Sequence of chain 1.B:
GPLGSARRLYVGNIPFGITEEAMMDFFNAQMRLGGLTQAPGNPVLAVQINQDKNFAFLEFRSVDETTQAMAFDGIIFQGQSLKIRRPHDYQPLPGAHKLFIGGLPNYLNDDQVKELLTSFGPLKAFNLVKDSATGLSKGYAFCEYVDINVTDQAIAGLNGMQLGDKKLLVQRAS

Binding-site contacts:
Ligand atom N1 contacts residue LYS53 of chain 1.A at 3.3 Å (salt-bridge).
Ligand atom O4 contacts residue GLN171 of chain 1.B at 2.9 Å (h-bond).
Ligand atom C2 contacts residue LYS53 of chain 1.A at 3.0 Å.
Ligand atom O4' contacts residue GLN48 of chain 1.A at 3.4 Å (h-bond).
Ligand atom O2 contacts residue ARG8 of chain 1.A at 3.1 Å (salt-bridge).
Ligand atom O4 contacts residue ARG85 of chain 1.A at 3.2 Å.
Ligand atom OP2 contacts residue TYR10 of chain 1.A at 2.8 Å (h-bond).
Ligand atom O4' contacts residue PHE57 of chain 1.A at 3.3 Å.
Ligand atom O4 contacts residue LYS166 of chain 1.B at 3.4 Å.
Ligand atom O4 contacts residue ASP89 of chain 1.A at 3.0 Å (salt-bridge).
Ligand atom C1' contacts residue PHE57 of chain 1.A at 3.4 Å (hydrophobic).
Ligand atom OP2 contacts residue SER132 of chain 1.B at 2.9 Å (h-bond).
Ligand atom N3 contacts residue LYS167 of chain 1.B at 3.0 Å (salt-bridge).
Ligand atom O4' contacts residue TYR10 of chain 1.A at 3.4 Å.
Ligand atom O2 contacts residue ASN127 of chain 1.B at 3.0 Å (h-bond).
Ligand atom O4 contacts residue PRO87 of chain 1.A at 3.4 Å.
Ligand atom N3 contacts residue SO41 of chain 1.I at 3.2 Å (h-bond).
Ligand atom C6 contacts residue TYR10 of chain 1.A at 3.5 Å (hydrophobic).
Ligand atom O4 contacts residue GLY102 of chain 1.B at 3.4 Å.
Ligand atom OP1 contacts residue LYS83 of chain 1.A at 2.8 Å (salt-bridge).
Ligand atom OP2 contacts residue LYS138 of chain 1.B at 2.7 Å (salt-bridge).
Ligand atom C4 contacts residue ARG8 of chain 1.A at 3.4 Å.
Ligand atom N3 contacts residue ARG86 of chain 1.A at 3.2 Å (salt-bridge).
Ligand atom O4 contacts residue ARG8 of chain 1.A at 3.3 Å.
Ligand atom N3 contacts residue ALA173 of chain 1.B at 2.9 Å (h-bond).
Ligand atom O4 contacts residue LEU169 of chain 1.B at 3.4 Å.
Ligand atom O5' contacts residue TYR10 of chain 1.A at 3.2 Å (h-bond).
Ligand atom O4 contacts residue LYS167 of chain 1.B at 2.8 Å (salt-bridge).
Ligand atom N3 contacts residue LYS53 of chain 1.A at 3.3 Å (salt-bridge).
Ligand atom O2 contacts residue HIS88 of chain 1.A at 3.0 Å (h-bond).
Ligand atom O4 contacts residue LYS98 of chain 1.B at 2.8 Å (salt-bridge).
Ligand atom N3 contacts residue PHE142 of chain 1.B at 3.5 Å.
Ligand atom O2 contacts residue PRO87 of chain 1.A at 3.4 Å.
Ligand atom C5' contacts residue TYR140 of chain 1.B at 3.5 Å (hydrophobic).
Ligand atom O2 contacts residue LYS53 of chain 1.A at 3.4 Å.
Ligand atom OP1 contacts residue LYS53 of chain 1.A at 2.9 Å (salt-bridge).
Ligand atom N1 contacts residue PHE57 of chain 1.A at 3.4 Å.
Ligand atom O4 contacts residue HIS88 of chain 1.A at 3.3 Å (h-bond).
Ligand atom N3 contacts residue GLY103 of chain 1.B at 3.3 Å (h-bond).
Ligand atom C4' contacts residue TYR140 of chain 1.B at 3.4 Å (hydrophobic).

Sequence of chain 1.A:
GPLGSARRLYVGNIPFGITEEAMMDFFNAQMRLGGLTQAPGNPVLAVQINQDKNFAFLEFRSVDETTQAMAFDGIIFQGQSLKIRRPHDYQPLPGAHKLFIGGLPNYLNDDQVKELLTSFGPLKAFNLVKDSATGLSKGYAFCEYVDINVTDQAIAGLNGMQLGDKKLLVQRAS

A protein and the small-molecule ligand that binds it are described below.
Small molecule (SMILES): O=c1ccn([C@H]2C[C@H](O[P](=O)(O)OC[C@H]3O[C@@H](n4ccc(=O)[nH]c4=O)C[C@@H]3O[P](=O)(O)OC[C@H]3O[C@@H](n4ccc(=O)[nH]c4=O)C[C@@H]3O[P](=O)(O)OC[C@H]3O[C@@H](n4ccc(=O)[nH]c4=O)C[C@@H]3O[P](=O)(O)OC[C@H]3O[C@@H](n4cc(Br)c(=O)[nH]c4=O)C[C@@H]3O[P](=O)(O)OC[C@H]3O[C@@H](n4ccc(=O)[nH]c4=O)C[C@@H]3O[P](=O)(O)OC[C@H]3O[C@@H](n4ccc(=O)[nH]c4=O)C[C@@H]3O)[C@@H](CO)O2)c(=O)[nH]1